Binding-site contacts:
Ligand atom C09 contacts residue HIS227 of chain 26.C at 3.3 Å.
Ligand atom O12 contacts residue GLY360 of chain 26.C at 3.4 Å (h-bond).
Ligand atom O07 contacts residue ARG276 of chain 26.C at 3.8 Å.
Ligand atom C40 contacts residue VAL23 of chain 26.C at 3.5 Å (hydrophobic).
Ligand atom C16 contacts residue PRO272 of chain 26.C at 3.6 Å (hydrophobic).
Ligand atom O06 contacts residue LEU273 of chain 26.C at 3.6 Å.
Ligand atom C28 contacts residue PRO358 of chain 26.C at 3.8 Å (hydrophobic).
Ligand atom C19 contacts residue THR274 of chain 26.C at 3.2 Å.
Ligand atom C13 contacts residue HIS227 of chain 26.C at 3.9 Å.
Ligand atom C08 contacts residue HIS227 of chain 26.C at 2.9 Å.
Ligand atom C08 contacts residue LEU228 of chain 26.C at 3.6 Å (hydrophobic).
Ligand atom O06 contacts residue THR274 of chain 26.C at 3.1 Å (h-bond).
Ligand atom O06 contacts residue PRO272 of chain 26.C at 3.6 Å.
Ligand atom O13 contacts residue PRO358 of chain 26.C at 3.5 Å.
Ligand atom C05 contacts residue HIS227 of chain 26.C at 2.9 Å.
Ligand atom C36 contacts residue HIS227 of chain 26.C at 3.7 Å.
Ligand atom O08 contacts residue ARG276 of chain 26.C at 3.3 Å.
Ligand atom C06 contacts residue HIS227 of chain 26.C at 2.3 Å.
Ligand atom O13 contacts residue ARG359 of chain 26.C at 3.1 Å (salt-bridge).
Ligand atom O06 contacts residue LEU215 of chain 26.C at 3.7 Å.
Ligand atom C14 contacts residue THR274 of chain 26.C at 3.6 Å.
Ligand atom C19 contacts residue ARG276 of chain 26.C at 3.9 Å.
Ligand atom C40 contacts residue SER234 of chain 26.C at 3.1 Å.
Ligand atom C44 contacts residue LEU361 of chain 26.C at 3.8 Å (hydrophobic).
Ligand atom C42 contacts residue VAL23 of chain 26.C at 3.4 Å (hydrophobic).
Ligand atom C14 contacts residue LEU215 of chain 26.C at 3.8 Å (hydrophobic).
Ligand atom O13 contacts residue GLY360 of chain 26.C at 3.8 Å.
Ligand atom C44 contacts residue GLY360 of chain 26.C at 3.9 Å.
Ligand atom C15 contacts residue PRO272 of chain 26.C at 3.3 Å (hydrophobic).
Ligand atom C04 contacts residue HIS227 of chain 26.C at 3.3 Å.
Ligand atom C41 contacts residue VAL23 of chain 26.C at 2.8 Å (hydrophobic).
Ligand atom O14 contacts residue HIS227 of chain 26.C at 2.1 Å (h-bond).
Ligand atom O05 contacts residue LEU361 of chain 26.C at 3.8 Å.
Ligand atom C41 contacts residue SER234 of chain 26.C at 3.7 Å.
Ligand atom C30 contacts residue HIS227 of chain 26.C at 3.1 Å.
Ligand atom C17 contacts residue LEU361 of chain 26.C at 3.9 Å (hydrophobic).
Ligand atom C31 contacts residue HIS227 of chain 26.C at 3.8 Å.
Ligand atom C07 contacts residue HIS227 of chain 26.C at 2.3 Å.
Ligand atom C39 contacts residue ALA231 of chain 26.C at 3.8 Å (hydrophobic).
Ligand atom C06 contacts residue ASP224 of chain 26.C at 3.4 Å.

Sequence of chain 26.C:
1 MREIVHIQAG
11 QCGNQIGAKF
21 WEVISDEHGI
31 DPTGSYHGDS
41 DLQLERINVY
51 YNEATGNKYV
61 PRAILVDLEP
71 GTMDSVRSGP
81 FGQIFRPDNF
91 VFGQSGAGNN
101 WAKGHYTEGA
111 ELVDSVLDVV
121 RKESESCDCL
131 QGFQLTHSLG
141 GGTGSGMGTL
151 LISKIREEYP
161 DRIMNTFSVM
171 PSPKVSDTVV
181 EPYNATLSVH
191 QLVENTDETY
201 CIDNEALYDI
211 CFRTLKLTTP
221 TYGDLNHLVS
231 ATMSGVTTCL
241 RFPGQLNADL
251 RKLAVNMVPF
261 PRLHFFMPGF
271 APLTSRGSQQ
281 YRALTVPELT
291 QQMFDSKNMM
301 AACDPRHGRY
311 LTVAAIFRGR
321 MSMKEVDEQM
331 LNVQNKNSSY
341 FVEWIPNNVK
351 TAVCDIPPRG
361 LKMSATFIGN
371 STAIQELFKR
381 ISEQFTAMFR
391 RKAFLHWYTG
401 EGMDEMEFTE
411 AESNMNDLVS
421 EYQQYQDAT

This protein binds this small molecule.
Small molecule (SMILES): CC(=O)O[C@H]1C(=O)[C@@]2(C)[C@H]([C@H](OC(=O)c3ccccc3)[C@]3(O)C[C@H](OC(=O)[C@H](O)[C@@H](NC(=O)c4ccccc4)c4ccccc4)C(C)=C1C3(C)C)[C@]1(OC(C)=O)CO[C@@H]1C[C@@H]2O